Binding-site contacts:
Ligand atom C4 contacts residue GLY166 of chain 1.A at 3.4 Å.
Ligand atom O1 contacts residue GLY166 of chain 1.A at 4.4 Å.
Ligand atom C1 contacts residue ILE165 of chain 1.A at 3.9 Å (hydrophobic).
Ligand atom N1 contacts residue ALA113 of chain 1.C at 4.0 Å.
Ligand atom O2 contacts residue LEU170 of chain 1.A at 3.7 Å.
Ligand atom C1 contacts residue GLY166 of chain 1.A at 3.3 Å.
Ligand atom C6 contacts residue ALA114 of chain 1.C at 3.3 Å (hydrophobic).
Ligand atom C4 contacts residue SER167 of chain 1.A at 3.9 Å.
Ligand atom C7 contacts residue SER116 of chain 1.C at 3.8 Å.
Ligand atom C3 contacts residue PRO168 of chain 1.A at 4.1 Å (hydrophobic).
Ligand atom O1 contacts residue SER167 of chain 1.A at 3.2 Å.
Ligand atom O2 contacts residue SER167 of chain 1.A at 4.0 Å.
Ligand atom C7 contacts residue ALA114 of chain 1.C at 3.7 Å (hydrophobic).
Ligand atom S1 contacts residue PRO168 of chain 1.A at 4.3 Å.
Ligand atom C1 contacts residue ALA113 of chain 1.C at 4.0 Å (hydrophobic).
Ligand atom C5 contacts residue PRO117 of chain 1.C at 4.5 Å (hydrophobic).
Ligand atom S1 contacts residue SER167 of chain 1.A at 4.0 Å.
Ligand atom O1 contacts residue LEU170 of chain 1.A at 4.2 Å.
Ligand atom C7 contacts residue PRO117 of chain 1.C at 3.8 Å (hydrophobic).
Ligand atom C6 contacts residue THR115 of chain 1.C at 4.3 Å.
Ligand atom C7 contacts residue GLY166 of chain 1.A at 3.8 Å.
Ligand atom C7 contacts residue THR115 of chain 1.C at 4.4 Å.
Ligand atom C2 contacts residue ALA120 of chain 1.C at 4.1 Å (hydrophobic).
Ligand atom C4 contacts residue PRO168 of chain 1.A at 4.4 Å (hydrophobic).
Ligand atom C7 contacts residue ALA113 of chain 1.C at 2.8 Å (hydrophobic).
Ligand atom C7 contacts residue ALA120 of chain 1.C at 3.8 Å (hydrophobic).
Ligand atom S1 contacts residue ALA169 of chain 1.A at 3.9 Å.
Ligand atom N1 contacts residue GLY166 of chain 1.A at 3.6 Å (h-bond).
Ligand atom C1 contacts residue ALA114 of chain 1.C at 3.5 Å (hydrophobic).
Ligand atom C6 contacts residue PRO117 of chain 1.C at 4.3 Å (hydrophobic).
Ligand atom O3 contacts residue ALA169 of chain 1.A at 3.7 Å.
Ligand atom N1 contacts residue ALA114 of chain 1.C at 4.0 Å.
Ligand atom O2 contacts residue ALA169 of chain 1.A at 4.0 Å.
Ligand atom C1 contacts residue PRO168 of chain 1.A at 3.8 Å (hydrophobic).
Ligand atom C2 contacts residue GLY166 of chain 1.A at 3.1 Å.
Ligand atom O1 contacts residue PRO168 of chain 1.A at 3.1 Å (h-bond).
Ligand atom O1 contacts residue ALA169 of chain 1.A at 2.8 Å (h-bond).
Ligand atom C5 contacts residue ALA114 of chain 1.C at 4.2 Å (hydrophobic).
Ligand atom C3 contacts residue GLY166 of chain 1.A at 3.5 Å.

Sequence of chain 1.C:
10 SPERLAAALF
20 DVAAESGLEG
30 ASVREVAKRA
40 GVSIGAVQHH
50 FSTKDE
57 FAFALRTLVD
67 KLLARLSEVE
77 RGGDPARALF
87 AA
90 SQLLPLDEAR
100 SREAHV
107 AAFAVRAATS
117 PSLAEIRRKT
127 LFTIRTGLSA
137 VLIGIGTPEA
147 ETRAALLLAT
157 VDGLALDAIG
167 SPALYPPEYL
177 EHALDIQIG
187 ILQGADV

A small-molecule ligand and the protein it binds are described below.
Small molecule (SMILES): CC[N+](C)(C)CCCS(=O)(=O)[O-]

Sequence of chain 1.A:
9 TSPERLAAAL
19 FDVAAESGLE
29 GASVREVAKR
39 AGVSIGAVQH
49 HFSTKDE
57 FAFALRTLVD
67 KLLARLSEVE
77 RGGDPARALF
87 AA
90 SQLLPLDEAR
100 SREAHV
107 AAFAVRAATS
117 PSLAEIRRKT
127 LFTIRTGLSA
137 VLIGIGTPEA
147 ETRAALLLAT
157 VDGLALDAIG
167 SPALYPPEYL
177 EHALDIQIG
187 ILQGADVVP